Sequence of chain 1.A:
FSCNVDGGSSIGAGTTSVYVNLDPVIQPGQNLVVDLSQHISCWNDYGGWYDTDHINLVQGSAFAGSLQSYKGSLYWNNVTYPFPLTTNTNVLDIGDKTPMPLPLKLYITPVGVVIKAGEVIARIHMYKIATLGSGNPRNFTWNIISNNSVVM

The small molecule below binds the protein below.
Small molecule (SMILES): CC(=O)N[C@H]1[C@H](Oc2ccccc2-c2cc(C(=O)O)cc([N+](=O)[O-])c2)O[C@H](CO)[C@H](O)[C@@H]1O

Binding-site contacts:
Ligand atom C7 contacts residue VAL58 of chain 1.A at 3.6 Å (hydrophobic).
Ligand atom C10 contacts residue VAL58 of chain 1.A at 3.5 Å (hydrophobic).
Ligand atom C5 contacts residue ASN143 of chain 1.A at 4.2 Å.
Ligand atom N contacts residue TYR131 of chain 1.A at 4.0 Å.
Ligand atom O3 contacts residue ASN56 of chain 1.A at 2.9 Å (h-bond).
Ligand atom C5 contacts residue HIS129 of chain 1.A at 3.7 Å.
Ligand atom C7 contacts residue MET130 of chain 1.A at 3.6 Å (hydrophobic).
Ligand atom O3 contacts residue ASN88 of chain 1.A at 3.3 Å (h-bond).
Ligand atom C8 contacts residue ASN143 of chain 1.A at 2.9 Å.
Ligand atom C17 contacts residue VAL58 of chain 1.A at 3.9 Å (hydrophobic).
Ligand atom O6 contacts residue ASN143 of chain 1.A at 4.2 Å.
Ligand atom O4 contacts residue TYR131 of chain 1.A at 3.8 Å.
Ligand atom C3 contacts residue ASN143 of chain 1.A at 3.8 Å.
Ligand atom C12 contacts residue ASN88 of chain 1.A at 3.8 Å.
Ligand atom C3 contacts residue VAL58 of chain 1.A at 4.0 Å (hydrophobic).
Ligand atom C15 contacts residue ASN143 of chain 1.A at 3.0 Å.
Ligand atom C8 contacts residue VAL58 of chain 1.A at 3.9 Å (hydrophobic).
Ligand atom C14 contacts residue TYR131 of chain 1.A at 3.5 Å (hydrophobic).
Ligand atom C6 contacts residue PHE144 of chain 1.A at 3.9 Å (hydrophobic).
Ligand atom C11 contacts residue TYR131 of chain 1.A at 3.4 Å (hydrophobic).
Ligand atom C9 contacts residue TYR131 of chain 1.A at 3.7 Å (hydrophobic).
Ligand atom C12 contacts residue ASN56 of chain 1.A at 4.1 Å.
Ligand atom C13 contacts residue TYR131 of chain 1.A at 3.4 Å (hydrophobic).
Ligand atom C15 contacts residue TYR131 of chain 1.A at 3.7 Å (hydrophobic).
Ligand atom C7 contacts residue TYR131 of chain 1.A at 4.1 Å (hydrophobic).
Ligand atom O3 contacts residue TYR131 of chain 1.A at 3.5 Å.
Ligand atom C6 contacts residue HIS129 of chain 1.A at 3.8 Å.
Ligand atom C6 contacts residue MET130 of chain 1.A at 3.6 Å (hydrophobic).
Ligand atom C14 contacts residue ASN143 of chain 1.A at 4.1 Å.
Ligand atom O6 contacts residue TYR131 of chain 1.A at 4.0 Å.
Ligand atom O7 contacts residue GLN59 of chain 1.A at 3.8 Å.
Ligand atom O4 contacts residue ASN88 of chain 1.A at 3.7 Å.
Ligand atom C12 contacts residue TYR131 of chain 1.A at 3.6 Å (hydrophobic).
Ligand atom C9 contacts residue ASN143 of chain 1.A at 3.1 Å.
Ligand atom O7 contacts residue VAL58 of chain 1.A at 3.5 Å.
Ligand atom C7 contacts residue ASN143 of chain 1.A at 2.7 Å.
Ligand atom C6 contacts residue ASN143 of chain 1.A at 3.4 Å.
Ligand atom C10 contacts residue TYR131 of chain 1.A at 3.5 Å (hydrophobic).
Ligand atom C6 contacts residue VAL58 of chain 1.A at 4.2 Å (hydrophobic).
Ligand atom O3 contacts residue VAL58 of chain 1.A at 3.7 Å.